This protein binds this small molecule.
Small molecule (SMILES): CCC(=O)N[C@H](C(=O)N[C@@H](CC(C)C)C(=O)N[C@H](C(=O)N[C@@H](CCCCN)C(C)=O)[C@@H](C)O)C(C)C

Binding-site contacts:
Ligand atom CAI contacts residue PHE26 of chain 1.A at 4.4 Å (hydrophobic).
Ligand atom CD1 contacts residue ASN21 of chain 1.A at 4.5 Å.
Ligand atom NAM contacts residue GLY110 of chain 1.A at 4.5 Å.
Ligand atom NAM contacts residue PHE26 of chain 1.A at 4.2 Å.
Ligand atom CAG contacts residue CYS111 of chain 1.A at 4.4 Å (hydrophobic).
Ligand atom O contacts residue HIS112 of chain 1.A at 3.3 Å.
Ligand atom CAL contacts residue LEU22 of chain 1.A at 4.3 Å (hydrophobic).
Ligand atom NAM contacts residue ASN29 of chain 1.A at 4.4 Å.
Ligand atom NAM contacts residue CYS111 of chain 1.A at 4.4 Å.
Ligand atom O contacts residue CYS111 of chain 1.A at 3.8 Å.
Ligand atom CAK contacts residue GLY113 of chain 1.A at 4.3 Å.
Ligand atom O contacts residue HIS112 of chain 1.A at 4.2 Å.
Ligand atom CAH contacts residue LEU22 of chain 1.A at 4.1 Å (hydrophobic).
Ligand atom CAI contacts residue LEU22 of chain 1.A at 3.9 Å (hydrophobic).
Ligand atom CAI contacts residue CYS111 of chain 1.A at 3.5 Å (hydrophobic).
Ligand atom C contacts residue HIS112 of chain 1.A at 4.1 Å.
Ligand atom O contacts residue GLY113 of chain 1.A at 2.8 Å (h-bond).
Ligand atom CAL contacts residue CYS111 of chain 1.A at 3.7 Å (hydrophobic).
Ligand atom CAH contacts residue CYS111 of chain 1.A at 4.4 Å (hydrophobic).
Ligand atom C contacts residue GLY113 of chain 1.A at 3.9 Å.
Ligand atom CA contacts residue HIS112 of chain 1.A at 4.2 Å.

Sequence of chain 1.A:
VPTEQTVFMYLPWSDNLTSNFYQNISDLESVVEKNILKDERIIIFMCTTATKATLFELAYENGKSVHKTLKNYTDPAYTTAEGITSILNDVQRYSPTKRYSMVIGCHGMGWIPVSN